This small molecule binds to this protein.
Small molecule (SMILES): CCCCSC(=S)SC(C)(C)C(=O)NCCN1C(=O)CCC1=O

Sequence of chain 2.B:
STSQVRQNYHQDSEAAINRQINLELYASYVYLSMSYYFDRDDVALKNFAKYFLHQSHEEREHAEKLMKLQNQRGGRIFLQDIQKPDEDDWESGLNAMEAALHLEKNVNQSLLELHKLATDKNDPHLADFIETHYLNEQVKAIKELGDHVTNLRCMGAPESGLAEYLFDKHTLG

Sequence of chain 2.A:
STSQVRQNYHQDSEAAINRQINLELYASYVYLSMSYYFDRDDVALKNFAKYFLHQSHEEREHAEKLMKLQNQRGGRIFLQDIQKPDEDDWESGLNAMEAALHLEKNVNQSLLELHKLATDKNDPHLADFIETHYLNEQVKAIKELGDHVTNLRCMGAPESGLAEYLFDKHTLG

Binding-site contacts:
Ligand atom C21 contacts residue GLY164 of chain 2.B at 3.6 Å.
Ligand atom C21 contacts residue CYS157 of chain 2.A at 2.7 Å (hydrophobic).
Ligand atom C22 contacts residue CYS157 of chain 2.A at 3.3 Å (hydrophobic).
Ligand atom O19 contacts residue ASP45 of chain 2.B at 3.8 Å.
Ligand atom C22 contacts residue GLY164 of chain 2.B at 4.2 Å.
Ligand atom O23 contacts residue GLY164 of chain 2.B at 4.0 Å.
Ligand atom C20 contacts residue CYS157 of chain 2.A at 1.8 Å (hydrophobic).
Ligand atom N14 contacts residue GLU94 of chain 2.B at 3.9 Å.
Ligand atom O19 contacts residue CYS157 of chain 2.A at 3.3 Å (h-bond).
Ligand atom C18 contacts residue CYS157 of chain 2.A at 2.7 Å (hydrophobic).
Ligand atom O23 contacts residue CYS157 of chain 2.A at 3.9 Å.
Ligand atom N17 contacts residue CYS157 of chain 2.A at 3.5 Å (h-bond).